Sequence of chain 1.A:
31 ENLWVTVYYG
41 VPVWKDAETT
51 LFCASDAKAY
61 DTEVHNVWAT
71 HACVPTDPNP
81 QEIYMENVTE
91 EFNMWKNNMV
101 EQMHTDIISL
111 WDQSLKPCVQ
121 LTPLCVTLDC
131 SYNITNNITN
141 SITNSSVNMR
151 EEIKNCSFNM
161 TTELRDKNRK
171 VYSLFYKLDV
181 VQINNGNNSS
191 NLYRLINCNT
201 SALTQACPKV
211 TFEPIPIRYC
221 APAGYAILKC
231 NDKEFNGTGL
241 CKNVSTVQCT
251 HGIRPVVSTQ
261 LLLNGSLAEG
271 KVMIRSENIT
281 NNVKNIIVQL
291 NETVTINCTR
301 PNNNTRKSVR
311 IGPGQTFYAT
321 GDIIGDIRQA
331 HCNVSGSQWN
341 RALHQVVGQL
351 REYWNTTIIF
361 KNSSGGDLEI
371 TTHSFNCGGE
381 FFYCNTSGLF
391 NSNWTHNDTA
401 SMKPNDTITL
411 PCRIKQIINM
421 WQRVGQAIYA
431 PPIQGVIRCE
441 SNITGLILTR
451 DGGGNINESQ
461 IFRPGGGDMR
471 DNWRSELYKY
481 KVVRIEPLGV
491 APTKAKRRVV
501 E

The small molecule below binds the protein below.
Small molecule (SMILES): CC(=O)N[C@@H]1[C@@H](O)[C@H](O)[C@@H](CO)O[C@H]1O

Binding-site contacts:
Ligand atom O6 contacts residue ASN457 of chain 1.A at 4.1 Å.
Ligand atom C7 contacts residue TRP354 of chain 1.A at 3.7 Å (hydrophobic).
Ligand atom C2 contacts residue GLU458 of chain 1.A at 4.0 Å.
Ligand atom N2 contacts residue ASN457 of chain 1.A at 2.9 Å (h-bond).
Ligand atom C3 contacts residue GLU458 of chain 1.A at 3.9 Å.
Ligand atom C8 contacts residue TRP354 of chain 1.A at 3.5 Å (hydrophobic).
Ligand atom C7 contacts residue GLU458 of chain 1.A at 4.3 Å.
Ligand atom C8 contacts residue ASN457 of chain 1.A at 3.2 Å.
Ligand atom C1 contacts residue GLU458 of chain 1.A at 3.7 Å.
Ligand atom O5 contacts residue GLU458 of chain 1.A at 4.4 Å.
Ligand atom O5 contacts residue ASN457 of chain 1.A at 2.4 Å (h-bond).
Ligand atom O7 contacts residue TRP354 of chain 1.A at 3.2 Å.
Ligand atom C8 contacts residue GLU458 of chain 1.A at 4.0 Å.
Ligand atom C1 contacts residue ASN457 of chain 1.A at 1.4 Å.
Ligand atom O7 contacts residue ASN457 of chain 1.A at 3.2 Å (h-bond).
Ligand atom C7 contacts residue ASN457 of chain 1.A at 3.1 Å.
Ligand atom N2 contacts residue GLU458 of chain 1.A at 3.5 Å (salt-bridge).
Ligand atom C2 contacts residue ASN457 of chain 1.A at 2.5 Å.
Ligand atom C4 contacts residue ASN457 of chain 1.A at 4.2 Å.
Ligand atom C3 contacts residue ASN457 of chain 1.A at 3.8 Å.
Ligand atom C5 contacts residue GLU458 of chain 1.A at 4.2 Å.
Ligand atom C5 contacts residue ASN457 of chain 1.A at 3.7 Å.